Binding-site contacts:
Ligand atom C2 contacts residue LYS139 of chain 1.A at 4.2 Å.
Ligand atom O5 contacts residue TYR183 of chain 1.A at 3.6 Å.
Ligand atom C1 contacts residue GLU221 of chain 1.A at 4.5 Å.
Ligand atom O6 contacts residue SER130 of chain 1.A at 3.5 Å.
Ligand atom C4 contacts residue GLU221 of chain 1.A at 4.0 Å.
Ligand atom O6 contacts residue MET131 of chain 1.A at 3.6 Å.
Ligand atom O5 contacts residue GLU221 of chain 1.A at 2.5 Å (salt-bridge).
Ligand atom O5 contacts residue THR184 of chain 1.A at 4.3 Å.
Ligand atom O6 contacts residue TYR183 of chain 1.A at 4.3 Å.
Ligand atom C1 contacts residue LYS139 of chain 1.A at 3.7 Å.
Ligand atom O6 contacts residue THR184 of chain 1.A at 3.7 Å.
Ligand atom C3 contacts residue THR184 of chain 1.A at 4.1 Å.
Ligand atom C3 contacts residue SER130 of chain 1.A at 3.7 Å.
Ligand atom C3 contacts residue TYR140 of chain 1.A at 4.3 Å (hydrophobic).
Ligand atom C4 contacts residue TYR140 of chain 1.A at 3.8 Å (hydrophobic).
Ligand atom C4 contacts residue THR184 of chain 1.A at 3.3 Å.
Ligand atom O6 contacts residue ASN137 of chain 1.A at 3.1 Å (h-bond).
Ligand atom C3 contacts residue ASN137 of chain 1.A at 4.0 Å.
Ligand atom C1 contacts residue ASN137 of chain 1.A at 4.0 Å.
Ligand atom C4 contacts residue SER130 of chain 1.A at 4.0 Å.
Ligand atom C4 contacts residue ALA220 of chain 1.A at 4.0 Å (hydrophobic).
Ligand atom C2 contacts residue GLU221 of chain 1.A at 3.5 Å.

This small molecule binds to this protein.
Small molecule (SMILES): C[C@@H](O)[C@@H](C)O

Sequence of chain 1.A:
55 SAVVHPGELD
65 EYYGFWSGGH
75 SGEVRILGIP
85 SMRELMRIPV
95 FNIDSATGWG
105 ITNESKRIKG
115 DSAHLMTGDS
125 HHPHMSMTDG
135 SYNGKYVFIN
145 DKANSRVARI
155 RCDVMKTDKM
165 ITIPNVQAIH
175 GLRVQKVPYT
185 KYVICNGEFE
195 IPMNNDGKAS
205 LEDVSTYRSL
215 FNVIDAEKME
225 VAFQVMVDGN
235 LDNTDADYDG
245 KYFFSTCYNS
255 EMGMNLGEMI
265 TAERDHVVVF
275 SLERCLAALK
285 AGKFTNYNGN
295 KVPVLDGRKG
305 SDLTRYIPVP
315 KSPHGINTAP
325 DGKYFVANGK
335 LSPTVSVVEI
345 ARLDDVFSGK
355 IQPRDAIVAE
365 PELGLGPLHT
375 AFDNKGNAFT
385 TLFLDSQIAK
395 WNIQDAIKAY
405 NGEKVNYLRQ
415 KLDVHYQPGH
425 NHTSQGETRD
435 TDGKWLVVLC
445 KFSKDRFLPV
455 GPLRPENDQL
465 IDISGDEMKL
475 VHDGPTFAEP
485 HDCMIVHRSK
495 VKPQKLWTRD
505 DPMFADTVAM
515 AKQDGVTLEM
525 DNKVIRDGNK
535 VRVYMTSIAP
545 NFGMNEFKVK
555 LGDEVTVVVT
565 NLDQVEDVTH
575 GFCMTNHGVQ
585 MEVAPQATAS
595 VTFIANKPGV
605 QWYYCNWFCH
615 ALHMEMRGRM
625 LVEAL